A protein and the small-molecule ligand that binds it are described below.
Small molecule (SMILES): NC(=O)c1ccc[n+]([C@@H]2O[C@H](COP(=O)(O)O)[C@@H](O)[C@H]2O)c1

Sequence of chain 1.E:
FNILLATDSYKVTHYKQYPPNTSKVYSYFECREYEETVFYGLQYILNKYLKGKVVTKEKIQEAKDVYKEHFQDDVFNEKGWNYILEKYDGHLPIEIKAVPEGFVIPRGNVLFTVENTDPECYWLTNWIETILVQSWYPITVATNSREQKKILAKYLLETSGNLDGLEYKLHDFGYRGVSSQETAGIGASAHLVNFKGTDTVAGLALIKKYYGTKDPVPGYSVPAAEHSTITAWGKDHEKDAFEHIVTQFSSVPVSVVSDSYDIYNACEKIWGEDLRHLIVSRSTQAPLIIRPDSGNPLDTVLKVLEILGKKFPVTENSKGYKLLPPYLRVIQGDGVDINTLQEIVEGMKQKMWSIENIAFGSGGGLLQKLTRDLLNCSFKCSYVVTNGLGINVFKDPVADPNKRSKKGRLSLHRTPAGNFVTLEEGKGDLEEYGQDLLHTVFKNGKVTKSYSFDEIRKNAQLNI

Sequence of chain 1.D:
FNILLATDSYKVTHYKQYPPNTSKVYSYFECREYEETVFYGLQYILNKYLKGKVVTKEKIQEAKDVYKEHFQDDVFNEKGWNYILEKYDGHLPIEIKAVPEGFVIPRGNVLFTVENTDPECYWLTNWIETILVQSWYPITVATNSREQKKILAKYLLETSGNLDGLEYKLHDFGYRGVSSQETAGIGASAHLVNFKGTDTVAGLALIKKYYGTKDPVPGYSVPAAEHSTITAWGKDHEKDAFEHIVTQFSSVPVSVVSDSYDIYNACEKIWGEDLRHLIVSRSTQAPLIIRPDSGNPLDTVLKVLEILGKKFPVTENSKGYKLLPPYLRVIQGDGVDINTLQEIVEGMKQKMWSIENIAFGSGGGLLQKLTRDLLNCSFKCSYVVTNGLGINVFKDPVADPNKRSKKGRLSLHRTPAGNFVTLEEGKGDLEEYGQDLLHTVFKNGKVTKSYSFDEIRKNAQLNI

Binding-site contacts:
Ligand atom C3R contacts residue GLY353 of chain 1.D at 3.1 Å.
Ligand atom C7 contacts residue TYR18 of chain 1.E at 3.4 Å (hydrophobic).
Ligand atom O2P contacts residue GLY383 of chain 1.D at 3.7 Å.
Ligand atom P contacts residue PO41 of chain 1.S at 3.6 Å.
Ligand atom C2R contacts residue ARG311 of chain 1.D at 3.0 Å.
Ligand atom O2P contacts residue PO41 of chain 1.S at 2.7 Å (h-bond).
Ligand atom N7 contacts residue ASP219 of chain 1.D at 3.0 Å (salt-bridge).
Ligand atom C1R contacts residue PO41 of chain 1.P at 3.6 Å.
Ligand atom C2R contacts residue PO41 of chain 1.P at 3.6 Å.
Ligand atom O1P contacts residue GLY383 of chain 1.D at 3.6 Å.
Ligand atom O3R contacts residue ASP313 of chain 1.D at 2.9 Å (salt-bridge).
Ligand atom O3P contacts residue ARG392 of chain 1.E at 3.3 Å (salt-bridge).
Ligand atom N7 contacts residue PHE193 of chain 1.D at 3.4 Å.
Ligand atom N7 contacts residue TYR18 of chain 1.E at 3.5 Å.
Ligand atom C4 contacts residue ASP219 of chain 1.D at 3.3 Å.
Ligand atom C3 contacts residue TYR18 of chain 1.E at 3.4 Å (hydrophobic).
Ligand atom C7 contacts residue PHE193 of chain 1.D at 3.3 Å (hydrophobic).
Ligand atom O3P contacts residue PO41 of chain 1.S at 2.9 Å (h-bond).
Ligand atom C4 contacts residue PHE193 of chain 1.D at 3.4 Å (hydrophobic).
Ligand atom C5 contacts residue PHE193 of chain 1.D at 3.7 Å (hydrophobic).
Ligand atom O2R contacts residue PO41 of chain 1.P at 2.5 Å (h-bond).
Ligand atom O4R contacts residue ARG196 of chain 1.D at 3.5 Å.
Ligand atom C2 contacts residue TYR18 of chain 1.E at 3.3 Å (hydrophobic).
Ligand atom C6 contacts residue PHE193 of chain 1.D at 3.6 Å (hydrophobic).
Ligand atom O3R contacts residue ASP354 of chain 1.D at 3.3 Å (salt-bridge).
Ligand atom O7 contacts residue PHE193 of chain 1.D at 3.6 Å.
Ligand atom C6 contacts residue ARG196 of chain 1.D at 3.2 Å.
Ligand atom C4 contacts residue TYR18 of chain 1.E at 3.6 Å (hydrophobic).
Ligand atom C2 contacts residue ARG311 of chain 1.D at 3.7 Å.
Ligand atom N1 contacts residue TYR18 of chain 1.E at 3.5 Å (h-bond).
Ligand atom C3 contacts residue PHE193 of chain 1.D at 3.7 Å (hydrophobic).
Ligand atom O2R contacts residue ARG311 of chain 1.D at 2.7 Å (salt-bridge).
Ligand atom O3R contacts residue GLY353 of chain 1.D at 2.9 Å (h-bond).
Ligand atom O2R contacts residue ASP313 of chain 1.D at 3.0 Å (salt-bridge).
Ligand atom O7 contacts residue ARG311 of chain 1.D at 3.2 Å (salt-bridge).
Ligand atom C5 contacts residue ASP16 of chain 1.E at 3.6 Å.
Ligand atom O2P contacts residue GLY384 of chain 1.D at 2.7 Å (h-bond).
Ligand atom O7 contacts residue TYR18 of chain 1.E at 3.4 Å.
Ligand atom N1 contacts residue ARG196 of chain 1.D at 3.6 Å.
Ligand atom O5R contacts residue PHE193 of chain 1.D at 3.6 Å.